The protein below binds the small molecule below.
Small molecule (SMILES): CC(=O)NCCCC[C@H](NC(=O)[C@H](CC1=CN=C2CC=CC=C12)NC(=O)[C@H](Cc1ccc(O)cc1)NC(=O)CNC(=O)[C@H](Cc1ccc(O)cc1)NC(=O)[C@@H](N)CC1=c2ccccc2=NC1)C(=O)N[C@H](C(=O)N1CCC[C@H]1C(=O)N[C@@H](CCCCNC(C)=O)C(=O)N[C@@H](CCCN=C(N)N)C(=O)N[C@@H](CCCCN)C(=O)N[C@H](C=O)CS)C(C)C

Binding-site contacts:
Ligand atom O contacts residue ACE1 of chain 1.E at 3.5 Å.
Ligand atom CG contacts residue NH21 of chain 1.F at 3.5 Å.
Ligand atom C contacts residue NH21 of chain 1.F at 1.4 Å.
Ligand atom N contacts residue ASP93 of chain 1.B at 2.8 Å (salt-bridge).
Ligand atom O contacts residue NH21 of chain 1.F at 2.3 Å (h-bond).
Ligand atom NE1 contacts residue TRP29 of chain 1.B at 3.4 Å.
Ligand atom N contacts residue ACE1 of chain 1.E at 3.0 Å (h-bond).
Ligand atom CB contacts residue LEU40 of chain 1.B at 3.5 Å (hydrophobic).
Ligand atom CA contacts residue HIS92 of chain 1.B at 3.5 Å.
Ligand atom SG contacts residue ASP93 of chain 1.B at 3.6 Å (salt-bridge).
Ligand atom O contacts residue ASP93 of chain 1.B at 3.4 Å (salt-bridge).
Ligand atom CG contacts residue ASN88 of chain 1.B at 3.4 Å.
Ligand atom O contacts residue VAL94 of chain 1.B at 3.0 Å (h-bond).
Ligand atom CH2 contacts residue MET97 of chain 1.B at 3.6 Å (hydrophobic).
Ligand atom SG contacts residue ACE1 of chain 1.E at 1.8 Å.
Ligand atom CB contacts residue NH21 of chain 1.F at 3.2 Å.
Ligand atom N contacts residue ACE1 of chain 1.E at 1.3 Å.
Ligand atom N contacts residue NH21 of chain 1.F at 2.8 Å (h-bond).
Ligand atom O contacts residue NH21 of chain 1.F at 3.5 Å (h-bond).
Ligand atom C contacts residue NH21 of chain 1.F at 3.3 Å.
Ligand atom N contacts residue TRP29 of chain 1.B at 3.4 Å.
Ligand atom CE2 contacts residue TRP29 of chain 1.B at 3.5 Å (hydrophobic).
Ligand atom C contacts residue TRP29 of chain 1.B at 3.4 Å (hydrophobic).
Ligand atom CG contacts residue LEU40 of chain 1.B at 3.5 Å (hydrophobic).
Ligand atom CB contacts residue ACE1 of chain 1.E at 2.6 Å.
Ligand atom CA contacts residue ACE1 of chain 1.E at 3.3 Å.
Ligand atom CA contacts residue ACE1 of chain 1.E at 2.5 Å.
Ligand atom N contacts residue ACE1 of chain 1.E at 3.0 Å (h-bond).
Ligand atom CZ2 contacts residue PRO30 of chain 1.B at 3.6 Å (hydrophobic).
Ligand atom CA contacts residue TRP29 of chain 1.B at 3.5 Å (hydrophobic).
Ligand atom C contacts residue ASP93 of chain 1.B at 3.6 Å.
Ligand atom CB contacts residue ASN88 of chain 1.B at 3.2 Å.
Ligand atom O contacts residue ALA26 of chain 1.B at 3.4 Å.
Ligand atom OH contacts residue ASN88 of chain 1.B at 3.1 Å (h-bond).
Ligand atom CB contacts residue HIS92 of chain 1.B at 3.5 Å.
Ligand atom O contacts residue ASP93 of chain 1.B at 3.0 Å (salt-bridge).
Ligand atom CA contacts residue ALA26 of chain 1.B at 3.5 Å (hydrophobic).
Ligand atom CA contacts residue NH21 of chain 1.F at 2.5 Å.
Ligand atom CA contacts residue ASP93 of chain 1.B at 3.5 Å.
Ligand atom C contacts residue ACE1 of chain 1.E at 3.0 Å.

Sequence of chain 1.B:
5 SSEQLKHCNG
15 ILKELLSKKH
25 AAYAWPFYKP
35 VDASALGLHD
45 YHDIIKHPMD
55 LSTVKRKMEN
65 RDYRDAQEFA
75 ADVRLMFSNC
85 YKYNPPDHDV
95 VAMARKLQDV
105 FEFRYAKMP